This small molecule binds to this protein.
Small molecule (SMILES): CC(C)[C@H](NC(=O)C[C@@H](O)[C@H](COc1cc(F)cc(F)c1)NC(=O)c1cc(C(=O)N[C@H](C)c2ccccc2)cc(N(C)S(C)(=O)=O)c1)C(=O)Nc1cc(C(=O)O)cc(C(=O)O)c1

Sequence of chain 1.A:
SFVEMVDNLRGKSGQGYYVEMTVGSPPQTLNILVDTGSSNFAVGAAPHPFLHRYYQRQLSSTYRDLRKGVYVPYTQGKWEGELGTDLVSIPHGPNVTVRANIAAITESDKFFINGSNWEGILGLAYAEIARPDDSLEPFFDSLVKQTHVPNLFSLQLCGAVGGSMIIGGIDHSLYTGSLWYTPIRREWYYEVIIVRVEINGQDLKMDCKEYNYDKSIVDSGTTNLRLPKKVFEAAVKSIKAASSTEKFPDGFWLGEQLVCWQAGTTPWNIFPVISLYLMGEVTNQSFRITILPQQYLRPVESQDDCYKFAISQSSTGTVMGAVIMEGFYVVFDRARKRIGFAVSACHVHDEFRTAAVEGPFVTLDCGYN

Binding-site contacts:
Ligand atom C1 contacts residue THR253 of chain 1.A at 2.8 Å.
Ligand atom C44 contacts residue GLY55 of chain 1.A at 3.4 Å.
Ligand atom C10 contacts residue THR253 of chain 1.A at 3.2 Å.
Ligand atom C31 contacts residue ASP53 of chain 1.A at 3.1 Å.
Ligand atom N46 contacts residue GLY55 of chain 1.A at 2.8 Å (h-bond).
Ligand atom C16 contacts residue GLN94 of chain 1.A at 3.3 Å.
Ligand atom O25 contacts residue SER346 of chain 1.A at 3.1 Å (h-bond).
Ligand atom O42 contacts residue ASP249 of chain 1.A at 2.5 Å (salt-bridge).
Ligand atom O25 contacts residue ARG256 of chain 1.A at 3.1 Å (salt-bridge).
Ligand atom C43 contacts residue GLY55 of chain 1.A at 3.2 Å.
Ligand atom C6 contacts residue THR253 of chain 1.A at 3.3 Å.
Ligand atom N8 contacts residue GLY251 of chain 1.A at 3.3 Å (h-bond).
Ligand atom C15 contacts residue GLN94 of chain 1.A at 3.4 Å.
Ligand atom O42 contacts residue ASP53 of chain 1.A at 2.8 Å (salt-bridge).
Ligand atom F40 contacts residue TYR92 of chain 1.A at 3.2 Å.
Ligand atom C2 contacts residue THR253 of chain 1.A at 3.2 Å.
Ligand atom O19 contacts residue GLN94 of chain 1.A at 3.4 Å (h-bond).
Ligand atom N29 contacts residue GLY251 of chain 1.A at 3.2 Å (h-bond).
Ligand atom C1 contacts residue GLY34 of chain 1.A at 3.3 Å.
Ligand atom O52 contacts residue IPA1 of chain 1.E at 3.4 Å.
Ligand atom F40 contacts residue GLY95 of chain 1.A at 2.6 Å.
Ligand atom O52 contacts residue TYR219 of chain 1.A at 2.8 Å (h-bond).
Ligand atom F39 contacts residue PHE129 of chain 1.A at 3.2 Å.
Ligand atom O25 contacts residue ASN254 of chain 1.A at 3.2 Å (h-bond).
Ligand atom C1 contacts residue GLY32 of chain 1.A at 3.3 Å.
Ligand atom O45 contacts residue THR93 of chain 1.A at 3.3 Å (h-bond).
Ligand atom C50 contacts residue ILE147 of chain 1.A at 3.4 Å (hydrophobic).
Ligand atom C17 contacts residue GLY251 of chain 1.A at 3.1 Å.
Ligand atom O45 contacts residue TYR92 of chain 1.A at 3.2 Å.
Ligand atom O26 contacts residue ASN254 of chain 1.A at 3.0 Å (h-bond).
Ligand atom C17 contacts residue GLN94 of chain 1.A at 3.4 Å.
Ligand atom F39 contacts residue ILE131 of chain 1.A at 3.3 Å.
Ligand atom O19 contacts residue THR93 of chain 1.A at 3.2 Å (h-bond).
Ligand atom C43 contacts residue ASP249 of chain 1.A at 3.3 Å.
Ligand atom O64 contacts residue THR93 of chain 1.A at 2.9 Å (h-bond).
Ligand atom C50 contacts residue SER56 of chain 1.A at 3.4 Å.
Ligand atom O26 contacts residue THR253 of chain 1.A at 3.3 Å (h-bond).
Ligand atom O32 contacts residue GLY251 of chain 1.A at 3.4 Å (h-bond).
Ligand atom O11 contacts residue THR253 of chain 1.A at 2.7 Å (h-bond).
Ligand atom N53 contacts residue PRO91 of chain 1.A at 2.7 Å (h-bond).